The small molecule below binds the protein below.
Small molecule (SMILES): CC[C@H](C)[C@H](N)C(=O)N[C@@H](CO)C(=O)N[C@@H](CCC(=O)O)C(=O)N[C@H](C=O)C(C)C

Binding-site contacts:
Ligand atom OE2 contacts residue VAL4 of chain 3.E at 3.6 Å.
Ligand atom CG1 contacts residue GLN3 of chain 3.E at 4.1 Å.
Ligand atom OE1 contacts residue ASN25 of chain 3.E at 4.4 Å.
Ligand atom CB contacts residue GLN3 of chain 3.E at 3.4 Å.
Ligand atom CA contacts residue VAL4 of chain 3.E at 4.0 Å (hydrophobic).
Ligand atom C contacts residue ALA2 of chain 3.E at 3.7 Å (hydrophobic).
Ligand atom O contacts residue SER5 of chain 3.E at 3.8 Å.
Ligand atom C contacts residue VAL4 of chain 3.E at 4.2 Å (hydrophobic).
Ligand atom C contacts residue VAL4 of chain 3.E at 4.0 Å (hydrophobic).
Ligand atom CG2 contacts residue SER5 of chain 3.E at 3.7 Å.
Ligand atom CA contacts residue ALA2 of chain 3.E at 4.0 Å (hydrophobic).
Ligand atom C contacts residue GLN3 of chain 3.E at 3.9 Å.
Ligand atom CD contacts residue VAL4 of chain 3.E at 3.8 Å (hydrophobic).
Ligand atom OE1 contacts residue VAL4 of chain 3.E at 3.5 Å.
Ligand atom CB contacts residue VAL4 of chain 3.E at 4.5 Å (hydrophobic).
Ligand atom C contacts residue VAL4 of chain 3.E at 3.6 Å (hydrophobic).
Ligand atom CB contacts residue ALA2 of chain 3.E at 3.4 Å (hydrophobic).
Ligand atom CG2 contacts residue ALA2 of chain 3.E at 4.0 Å (hydrophobic).
Ligand atom O contacts residue SER6 of chain 3.E at 4.1 Å.
Ligand atom N contacts residue VAL4 of chain 3.E at 3.0 Å (h-bond).
Ligand atom N contacts residue ALA2 of chain 3.E at 3.0 Å (h-bond).
Ligand atom CB contacts residue ALA2 of chain 3.E at 4.3 Å (hydrophobic).
Ligand atom O contacts residue VAL4 of chain 3.E at 2.9 Å (h-bond).
Ligand atom OG contacts residue GLN3 of chain 3.E at 3.3 Å (h-bond).
Ligand atom O contacts residue ALA2 of chain 3.E at 3.9 Å.
Ligand atom CG2 contacts residue GLN3 of chain 3.E at 3.4 Å.
Ligand atom CA contacts residue GLN3 of chain 3.E at 4.2 Å.
Ligand atom CG2 contacts residue VAL4 of chain 3.E at 3.8 Å (hydrophobic).
Ligand atom CA contacts residue ALA2 of chain 3.E at 3.5 Å (hydrophobic).
Ligand atom CB contacts residue VAL4 of chain 3.E at 4.3 Å (hydrophobic).
Ligand atom O contacts residue GLN3 of chain 3.E at 3.1 Å (h-bond).
Ligand atom C contacts residue ALA2 of chain 3.E at 4.3 Å (hydrophobic).
Ligand atom CA contacts residue VAL4 of chain 3.E at 3.5 Å (hydrophobic).
Ligand atom O contacts residue VAL4 of chain 3.E at 3.8 Å.
Ligand atom CB contacts residue GLN3 of chain 3.E at 4.4 Å.

Sequence of chain 3.E:
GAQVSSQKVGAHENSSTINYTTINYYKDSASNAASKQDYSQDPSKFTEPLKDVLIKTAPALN